Sequence of chain 1.T:
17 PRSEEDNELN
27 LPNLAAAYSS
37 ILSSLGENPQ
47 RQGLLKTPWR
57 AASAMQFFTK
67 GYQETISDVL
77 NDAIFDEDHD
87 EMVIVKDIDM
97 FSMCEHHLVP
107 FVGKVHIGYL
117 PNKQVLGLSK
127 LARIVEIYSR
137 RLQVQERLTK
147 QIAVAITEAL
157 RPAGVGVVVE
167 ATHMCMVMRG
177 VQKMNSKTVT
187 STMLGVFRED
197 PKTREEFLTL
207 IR

Binding-site contacts:
Ligand atom O13 contacts residue VAL140 of chain 1.S at 3.2 Å.
Ligand atom O13 contacts residue GLN141 of chain 1.S at 2.8 Å (h-bond).
Ligand atom O11 contacts residue SER125 of chain 1.T at 2.6 Å (h-bond).
Ligand atom O2 contacts residue ASN77 of chain 1.T at 3.0 Å (h-bond).
Ligand atom C10 contacts residue LEU124 of chain 1.T at 3.5 Å (hydrophobic).
Ligand atom C1 contacts residue HIS102 of chain 1.S at 3.7 Å.
Ligand atom N1 contacts residue LEU124 of chain 1.T at 3.1 Å (h-bond).
Ligand atom O12 contacts residue SER125 of chain 1.T at 3.1 Å (h-bond).
Ligand atom N1 contacts residue GLY123 of chain 1.T at 3.5 Å.
Ligand atom P2 contacts residue SER125 of chain 1.T at 3.3 Å.
Ligand atom C10 contacts residue GLU142 of chain 1.S at 3.7 Å.
Ligand atom O9 contacts residue SER125 of chain 1.T at 2.5 Å (h-bond).
Ligand atom N3 contacts residue LEU124 of chain 1.T at 3.5 Å.
Ligand atom C3 contacts residue HIS102 of chain 1.S at 3.5 Å.
Ligand atom C contacts residue GLU142 of chain 1.S at 3.5 Å.
Ligand atom O11 contacts residue GLY123 of chain 1.T at 3.5 Å.
Ligand atom C8 contacts residue SER125 of chain 1.T at 3.3 Å.
Ligand atom O5 contacts residue HIS103 of chain 1.S at 2.9 Å (h-bond).
Ligand atom O3 contacts residue ARG56 of chain 1.L at 3.1 Å (salt-bridge).
Ligand atom O10 contacts residue SER125 of chain 1.T at 3.0 Å (h-bond).
Ligand atom C4 contacts residue ZN1 of chain 1.QC at 3.6 Å.
Ligand atom O11 contacts residue LYS126 of chain 1.T at 3.5 Å.
Ligand atom O8 contacts residue ARG129 of chain 1.T at 2.5 Å (salt-bridge).
Ligand atom P2 contacts residue ARG129 of chain 1.T at 3.5 Å.
Ligand atom O13 contacts residue HIS169 of chain 1.S at 3.5 Å.
Ligand atom O10 contacts residue ARG175 of chain 1.S at 3.1 Å (salt-bridge).
Ligand atom O8 contacts residue ARG175 of chain 1.S at 3.2 Å (salt-bridge).
Ligand atom C5 contacts residue LEU124 of chain 1.T at 3.7 Å (hydrophobic).
Ligand atom N contacts residue GLU142 of chain 1.S at 3.0 Å (salt-bridge).
Ligand atom O contacts residue HIS102 of chain 1.S at 3.5 Å.
Ligand atom C contacts residue LEU124 of chain 1.T at 3.5 Å (hydrophobic).
Ligand atom O2 contacts residue LYS126 of chain 1.T at 3.0 Å (salt-bridge).
Ligand atom N3 contacts residue GLU142 of chain 1.S at 2.8 Å (salt-bridge).
Ligand atom C4 contacts residue HIS102 of chain 1.S at 3.2 Å.
Ligand atom O4 contacts residue ARG56 of chain 1.L at 3.7 Å.
Ligand atom O9 contacts residue LYS126 of chain 1.T at 2.8 Å (salt-bridge).
Ligand atom N contacts residue LEU122 of chain 1.T at 3.3 Å (h-bond).
Ligand atom O5 contacts residue ARG175 of chain 1.S at 3.2 Å (salt-bridge).
Ligand atom O9 contacts residue ARG129 of chain 1.T at 2.8 Å (salt-bridge).
Ligand atom N2 contacts residue HIS102 of chain 1.S at 3.3 Å.

A protein and the small-molecule ligand that binds it are described below.
Small molecule (SMILES): Nc1nc2c(ccn2[C@@H]2O[C@H](COP(=O)(O)OP(=O)(O)OP(=O)(O)O)[C@@H](O)[C@H]2O)c(=O)[nH]1

Sequence of chain 1.S:
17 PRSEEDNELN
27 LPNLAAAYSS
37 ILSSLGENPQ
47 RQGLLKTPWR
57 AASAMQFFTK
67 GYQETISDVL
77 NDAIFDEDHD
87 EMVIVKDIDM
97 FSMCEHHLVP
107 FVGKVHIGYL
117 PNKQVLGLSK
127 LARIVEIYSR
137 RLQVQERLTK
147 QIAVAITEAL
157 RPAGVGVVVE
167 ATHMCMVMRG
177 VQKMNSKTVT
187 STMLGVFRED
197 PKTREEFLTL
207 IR

Sequence of chain 1.L:
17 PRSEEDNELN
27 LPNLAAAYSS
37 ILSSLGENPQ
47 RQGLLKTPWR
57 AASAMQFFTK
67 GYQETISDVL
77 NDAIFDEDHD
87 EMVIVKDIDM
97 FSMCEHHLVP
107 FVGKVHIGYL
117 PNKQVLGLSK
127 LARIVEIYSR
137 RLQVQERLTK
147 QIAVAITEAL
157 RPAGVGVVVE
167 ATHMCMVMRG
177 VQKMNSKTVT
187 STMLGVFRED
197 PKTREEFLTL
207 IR